This small molecule binds to this protein.
Small molecule (SMILES): CC(=O)N[C@@H]1[C@@H](O)[C@H](O)[C@@H](CO)O[C@H]1O

Binding-site contacts:
Ligand atom C7 contacts residue ASN120 of chain 1.F at 3.4 Å.
Ligand atom O5 contacts residue ASN120 of chain 1.F at 2.5 Å (h-bond).
Ligand atom C3 contacts residue ASN120 of chain 1.F at 3.9 Å.
Ligand atom C2 contacts residue ASN120 of chain 1.F at 2.5 Å.
Ligand atom C1 contacts residue ASN120 of chain 1.F at 1.5 Å.
Ligand atom C8 contacts residue SER119 of chain 1.F at 4.3 Å.
Ligand atom C7 contacts residue GLU117 of chain 1.F at 4.4 Å.
Ligand atom O7 contacts residue ASN120 of chain 1.F at 3.5 Å (h-bond).
Ligand atom C8 contacts residue GLU117 of chain 1.F at 3.3 Å.
Ligand atom O7 contacts residue GLU117 of chain 1.F at 4.4 Å.
Ligand atom C4 contacts residue ASN120 of chain 1.F at 4.4 Å.
Ligand atom C8 contacts residue ASN120 of chain 1.F at 3.8 Å.
Ligand atom C5 contacts residue ASN120 of chain 1.F at 3.8 Å.
Ligand atom N2 contacts residue ASN120 of chain 1.F at 3.0 Å (h-bond).
Ligand atom C8 contacts residue LYS116 of chain 1.F at 3.3 Å.

Sequence of chain 1.F:
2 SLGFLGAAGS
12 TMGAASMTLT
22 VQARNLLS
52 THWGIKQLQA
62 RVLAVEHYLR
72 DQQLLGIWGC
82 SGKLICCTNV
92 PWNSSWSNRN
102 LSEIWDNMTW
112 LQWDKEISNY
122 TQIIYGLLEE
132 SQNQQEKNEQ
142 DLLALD